Binding-site contacts:
Ligand atom C6 contacts residue ASN280 of chain 1.E at 3.7 Å.
Ligand atom O5 contacts residue ASN282 of chain 1.E at 2.4 Å (h-bond).
Ligand atom C6 contacts residue GLU281 of chain 1.E at 4.2 Å.
Ligand atom O6 contacts residue ASN280 of chain 1.E at 4.3 Å.
Ligand atom C5 contacts residue ASN282 of chain 1.E at 3.2 Å.
Ligand atom N2 contacts residue ASN282 of chain 1.E at 3.6 Å.
Ligand atom C7 contacts residue ASN282 of chain 1.E at 4.5 Å.
Ligand atom O7 contacts residue ASN282 of chain 1.E at 4.4 Å.
Ligand atom C6 contacts residue ASN282 of chain 1.E at 3.2 Å.
Ligand atom C2 contacts residue ASN282 of chain 1.E at 2.4 Å.
Ligand atom C3 contacts residue ASN282 of chain 1.E at 3.1 Å.
Ligand atom O6 contacts residue ASN282 of chain 1.E at 4.3 Å.
Ligand atom O5 contacts residue ASN280 of chain 1.E at 4.1 Å.
Ligand atom C5 contacts residue ASN280 of chain 1.E at 4.2 Å.
Ligand atom O6 contacts residue GLU281 of chain 1.E at 4.0 Å.
Ligand atom C4 contacts residue ASN282 of chain 1.E at 3.7 Å.
Ligand atom O3 contacts residue ASN282 of chain 1.E at 3.1 Å (h-bond).
Ligand atom C1 contacts residue ASN282 of chain 1.E at 1.4 Å.

Sequence of chain 1.E:
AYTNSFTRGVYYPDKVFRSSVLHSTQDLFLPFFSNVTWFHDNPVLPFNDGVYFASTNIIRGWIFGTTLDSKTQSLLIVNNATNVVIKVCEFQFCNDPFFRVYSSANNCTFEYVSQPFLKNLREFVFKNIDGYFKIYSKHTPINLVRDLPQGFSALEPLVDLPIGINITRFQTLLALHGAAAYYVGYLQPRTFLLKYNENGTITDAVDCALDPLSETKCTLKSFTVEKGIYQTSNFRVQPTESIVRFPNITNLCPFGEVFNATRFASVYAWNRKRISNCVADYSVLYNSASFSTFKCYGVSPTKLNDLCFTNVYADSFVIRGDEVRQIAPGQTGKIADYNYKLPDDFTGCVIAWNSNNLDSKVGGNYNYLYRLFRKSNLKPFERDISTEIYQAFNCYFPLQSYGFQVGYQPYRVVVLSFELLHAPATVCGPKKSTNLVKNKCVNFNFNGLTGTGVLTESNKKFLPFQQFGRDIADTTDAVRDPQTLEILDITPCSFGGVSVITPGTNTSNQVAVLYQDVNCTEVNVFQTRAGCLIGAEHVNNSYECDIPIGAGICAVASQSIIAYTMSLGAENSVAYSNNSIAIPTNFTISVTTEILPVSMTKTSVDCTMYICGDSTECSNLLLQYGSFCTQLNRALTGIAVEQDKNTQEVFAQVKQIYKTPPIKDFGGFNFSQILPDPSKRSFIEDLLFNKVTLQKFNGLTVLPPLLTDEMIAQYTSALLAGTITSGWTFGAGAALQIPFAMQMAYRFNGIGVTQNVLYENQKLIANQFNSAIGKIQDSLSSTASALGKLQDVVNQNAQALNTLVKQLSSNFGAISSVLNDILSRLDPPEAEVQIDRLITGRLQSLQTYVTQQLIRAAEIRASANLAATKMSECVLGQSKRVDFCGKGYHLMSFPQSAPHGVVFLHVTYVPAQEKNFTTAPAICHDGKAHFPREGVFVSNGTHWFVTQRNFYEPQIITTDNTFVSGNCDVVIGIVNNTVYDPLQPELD

The protein below binds the small molecule below.
Small molecule (SMILES): CC(=O)N[C@@H]1[C@@H](O)[C@H](O)[C@@H](CO)O[C@H]1O